The small molecule below binds the protein below.
Small molecule (SMILES): CC(=O)N[C@@H]1[C@@H](O)[C@H](O)[C@@H](CO)O[C@H]1O

Sequence of chain 1.K:
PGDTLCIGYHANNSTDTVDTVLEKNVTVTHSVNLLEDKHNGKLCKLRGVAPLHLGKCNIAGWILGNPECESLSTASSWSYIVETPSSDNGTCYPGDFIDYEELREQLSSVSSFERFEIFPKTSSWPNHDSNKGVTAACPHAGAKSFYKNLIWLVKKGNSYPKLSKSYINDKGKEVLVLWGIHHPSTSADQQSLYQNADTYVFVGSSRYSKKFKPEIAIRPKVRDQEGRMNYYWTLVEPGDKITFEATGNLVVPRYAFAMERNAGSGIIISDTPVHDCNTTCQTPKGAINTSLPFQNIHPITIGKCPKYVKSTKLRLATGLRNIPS

Binding-site contacts:
Ligand atom C2 contacts residue ARG223 of chain 1.K at 3.2 Å.
Ligand atom O5 contacts residue ASN89 of chain 1.K at 2.4 Å (h-bond).
Ligand atom C8 contacts residue CYS92 of chain 1.K at 3.6 Å (hydrophobic).
Ligand atom N2 contacts residue ASN89 of chain 1.K at 3.0 Å (h-bond).
Ligand atom O5 contacts residue ASP88 of chain 1.K at 3.5 Å (salt-bridge).
Ligand atom C7 contacts residue ARG223 of chain 1.K at 3.2 Å.
Ligand atom C4 contacts residue ASN89 of chain 1.K at 4.2 Å.
Ligand atom C7 contacts residue ASN89 of chain 1.K at 3.1 Å.
Ligand atom O3 contacts residue ARG223 of chain 1.K at 3.0 Å (salt-bridge).
Ligand atom C8 contacts residue CYS138 of chain 1.K at 4.2 Å (hydrophobic).
Ligand atom C3 contacts residue ASN89 of chain 1.K at 3.8 Å.
Ligand atom N2 contacts residue ARG223 of chain 1.K at 2.9 Å (salt-bridge).
Ligand atom O7 contacts residue ARG223 of chain 1.K at 3.0 Å (salt-bridge).
Ligand atom C1 contacts residue ASN89 of chain 1.K at 1.4 Å.
Ligand atom C8 contacts residue ARG223 of chain 1.K at 3.7 Å.
Ligand atom C8 contacts residue PRO67 of chain 1.K at 4.2 Å (hydrophobic).
Ligand atom C8 contacts residue ASN66 of chain 1.K at 3.1 Å.
Ligand atom C2 contacts residue ASN89 of chain 1.K at 2.4 Å.
Ligand atom O7 contacts residue GLY90 of chain 1.K at 4.3 Å.
Ligand atom O7 contacts residue ASN89 of chain 1.K at 2.8 Å (h-bond).
Ligand atom C1 contacts residue ARG223 of chain 1.K at 4.5 Å.
Ligand atom C5 contacts residue ASP88 of chain 1.K at 4.2 Å.
Ligand atom C1 contacts residue ASP88 of chain 1.K at 4.3 Å.
Ligand atom C8 contacts residue PRO139 of chain 1.K at 3.8 Å (hydrophobic).
Ligand atom N2 contacts residue PRO139 of chain 1.K at 4.3 Å.
Ligand atom C3 contacts residue ARG223 of chain 1.K at 3.5 Å.
Ligand atom C7 contacts residue CYS92 of chain 1.K at 3.8 Å (hydrophobic).
Ligand atom O3 contacts residue PRO139 of chain 1.K at 4.0 Å.
Ligand atom C4 contacts residue ARG223 of chain 1.K at 4.1 Å.
Ligand atom O7 contacts residue ASN66 of chain 1.K at 3.0 Å (h-bond).
Ligand atom C6 contacts residue ASP88 of chain 1.K at 4.0 Å.
Ligand atom C7 contacts residue ASN66 of chain 1.K at 3.7 Å.
Ligand atom C5 contacts residue ASN89 of chain 1.K at 3.8 Å.
Ligand atom O7 contacts residue CYS92 of chain 1.K at 3.6 Å.